Binding-site contacts:
Ligand atom O3B contacts residue TYR103 of chain 1.A at 2.7 Å (h-bond).
Ligand atom O21 contacts residue GLY50 of chain 1.A at 3.4 Å.
Ligand atom N7 contacts residue ARG52 of chain 1.A at 3.0 Å (salt-bridge).
Ligand atom C2 contacts residue PHE3 of chain 1.A at 3.3 Å (hydrophobic).
Ligand atom O1B contacts residue TYR103 of chain 1.A at 3.5 Å (h-bond).
Ligand atom O2' contacts residue PHE94 of chain 1.A at 3.2 Å.
Ligand atom O6A contacts residue PHE47 of chain 1.A at 3.4 Å.
Ligand atom N2 contacts residue LEU4 of chain 1.A at 2.9 Å (h-bond).
Ligand atom C5' contacts residue GLN123 of chain 1.A at 3.5 Å.
Ligand atom O2A contacts residue GLY50 of chain 1.A at 3.4 Å (h-bond).
Ligand atom C61 contacts residue ARG37 of chain 1.A at 3.5 Å.
Ligand atom N1 contacts residue LEU4 of chain 1.A at 2.7 Å (h-bond).
Ligand atom C6 contacts residue LEU4 of chain 1.A at 3.5 Å (hydrophobic).
Ligand atom PA contacts residue CA1 of chain 1.C at 3.5 Å.
Ligand atom O6 contacts residue ARG52 of chain 1.A at 2.8 Å (salt-bridge).
Ligand atom O41 contacts residue HIS88 of chain 1.A at 2.7 Å (h-bond).
Ligand atom O2A contacts residue CA1 of chain 1.C at 2.3 Å.
Ligand atom O3' contacts residue ASN39 of chain 1.A at 3.2 Å (h-bond).
Ligand atom C2 contacts residue LEU4 of chain 1.A at 3.3 Å (hydrophobic).
Ligand atom O31 contacts residue SER20 of chain 1.A at 2.9 Å (h-bond).
Ligand atom O1A contacts residue GLY51 of chain 1.A at 3.5 Å.
Ligand atom O41 contacts residue TYR90 of chain 1.A at 3.0 Å (h-bond).
Ligand atom O2B contacts residue GLN123 of chain 1.A at 3.4 Å (h-bond).
Ligand atom O6A contacts residue ARG37 of chain 1.A at 3.2 Å (salt-bridge).
Ligand atom O1A contacts residue ARG52 of chain 1.A at 2.9 Å (salt-bridge).
Ligand atom O2B contacts residue CA1 of chain 1.C at 2.4 Å.
Ligand atom O31 contacts residue ASP22 of chain 1.A at 2.8 Å (salt-bridge).
Ligand atom C5 contacts residue PHE3 of chain 1.A at 3.5 Å (hydrophobic).
Ligand atom N3 contacts residue PHE3 of chain 1.A at 3.4 Å.
Ligand atom O2A contacts residue GLN123 of chain 1.A at 3.2 Å (h-bond).
Ligand atom O2A contacts residue GLY51 of chain 1.A at 3.5 Å.
Ligand atom O51 contacts residue ARG37 of chain 1.A at 2.9 Å (salt-bridge).
Ligand atom O2B contacts residue ARG37 of chain 1.A at 3.1 Å (salt-bridge).
Ligand atom C31 contacts residue ASP22 of chain 1.A at 3.5 Å.
Ligand atom O2A contacts residue GLU70 of chain 1.A at 3.5 Å (salt-bridge).
Ligand atom C21 contacts residue ASP22 of chain 1.A at 3.3 Å.
Ligand atom O6 contacts residue LEU4 of chain 1.A at 2.9 Å (h-bond).
Ligand atom C4 contacts residue PHE3 of chain 1.A at 3.5 Å (hydrophobic).
Ligand atom O21 contacts residue ASP22 of chain 1.A at 2.5 Å (salt-bridge).
Ligand atom PB contacts residue CA1 of chain 1.C at 3.5 Å.

This protein binds this small molecule.
Small molecule (SMILES): Nc1nc2c(ncn2[C@@H]2O[C@H](CO[P](=O)(O)O[P](=O)(O)O[C@H]3O[C@H](CO)[C@@H](O)[C@H](O)[C@@H]3O)[C@@H](O)[C@H]2O)c(=O)[nH]1

Sequence of chain 1.A:
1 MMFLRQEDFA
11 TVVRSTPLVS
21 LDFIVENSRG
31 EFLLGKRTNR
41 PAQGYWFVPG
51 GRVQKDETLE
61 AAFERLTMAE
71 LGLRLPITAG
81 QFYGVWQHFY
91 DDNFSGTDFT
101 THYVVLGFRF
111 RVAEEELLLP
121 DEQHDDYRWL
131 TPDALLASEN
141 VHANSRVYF